The protein below binds the small molecule below.
Small molecule (SMILES): Nc1ncnc2c1ncn2[C@@H]1O[C@H](COP(=O)(O)OP(=O)(O)OP(O)(O)=S)[C@@H](O)[C@H]1O

Sequence of chain 1.D:
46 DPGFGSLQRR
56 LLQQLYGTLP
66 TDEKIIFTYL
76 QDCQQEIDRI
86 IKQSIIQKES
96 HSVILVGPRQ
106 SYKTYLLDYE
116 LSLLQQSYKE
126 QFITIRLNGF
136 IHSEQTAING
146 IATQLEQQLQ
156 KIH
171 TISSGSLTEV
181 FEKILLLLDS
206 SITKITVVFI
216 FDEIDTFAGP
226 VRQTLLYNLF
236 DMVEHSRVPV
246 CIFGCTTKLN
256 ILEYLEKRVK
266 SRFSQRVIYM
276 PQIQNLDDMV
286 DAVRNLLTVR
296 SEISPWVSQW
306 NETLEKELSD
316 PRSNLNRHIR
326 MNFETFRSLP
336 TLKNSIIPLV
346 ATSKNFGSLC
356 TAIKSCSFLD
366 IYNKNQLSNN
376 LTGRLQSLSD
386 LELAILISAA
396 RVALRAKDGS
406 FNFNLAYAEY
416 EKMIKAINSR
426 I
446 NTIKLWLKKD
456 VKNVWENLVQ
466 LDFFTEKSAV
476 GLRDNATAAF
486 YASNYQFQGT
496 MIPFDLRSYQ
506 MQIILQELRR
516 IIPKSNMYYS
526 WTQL

Binding-site contacts:
Ligand atom PG contacts residue ARG267 of chain 1.D at 3.2 Å.
Ligand atom PB contacts residue LYS485 of chain 1.A at 2.2 Å.
Ligand atom PG contacts residue ARG704 of chain 1.A at 3.4 Å.
Ligand atom O1A contacts residue GLY484 of chain 1.A at 2.9 Å.
Ligand atom O2A contacts residue ARG704 of chain 1.A at 3.4 Å (salt-bridge).
Ligand atom S1G contacts residue ARG704 of chain 1.A at 3.0 Å (salt-bridge).
Ligand atom O3A contacts residue MG1 of chain 1.J at 3.5 Å.
Ligand atom C2 contacts residue LEU487 of chain 1.A at 3.5 Å (hydrophobic).
Ligand atom O3' contacts residue HIS240 of chain 1.D at 3.1 Å.
Ligand atom C8 contacts residue ALA703 of chain 1.A at 3.3 Å (hydrophobic).
Ligand atom S1G contacts residue ARG267 of chain 1.D at 1.2 Å (salt-bridge).
Ligand atom C6 contacts residue TYR627 of chain 1.A at 3.3 Å (hydrophobic).
Ligand atom O2G contacts residue MG1 of chain 1.J at 3.2 Å.
Ligand atom O1B contacts residue GLY482 of chain 1.A at 3.1 Å (h-bond).
Ligand atom N6 contacts residue ALA451 of chain 1.A at 3.5 Å.
Ligand atom O3' contacts residue SER432 of chain 1.A at 3.5 Å (h-bond).
Ligand atom O3B contacts residue LYS485 of chain 1.A at 3.2 Å (salt-bridge).
Ligand atom O1B contacts residue LYS485 of chain 1.A at 2.2 Å (salt-bridge).
Ligand atom O2G contacts residue ARG267 of chain 1.D at 3.5 Å (salt-bridge).
Ligand atom O4' contacts residue ARG704 of chain 1.A at 3.4 Å.
Ligand atom O2B contacts residue LYS485 of chain 1.A at 1.6 Å (salt-bridge).
Ligand atom C5 contacts residue TYR627 of chain 1.A at 3.4 Å (hydrophobic).
Ligand atom O2G contacts residue GLU567 of chain 1.A at 2.3 Å (salt-bridge).
Ligand atom N6 contacts residue TYR627 of chain 1.A at 2.5 Å (h-bond).
Ligand atom O1A contacts residue THR486 of chain 1.A at 3.3 Å (h-bond).
Ligand atom C8 contacts residue GLY482 of chain 1.A at 3.5 Å.
Ligand atom N7 contacts residue ALA703 of chain 1.A at 3.3 Å.
Ligand atom O1B contacts residue VAL483 of chain 1.A at 3.5 Å (h-bond).
Ligand atom N7 contacts residue TYR627 of chain 1.A at 3.0 Å (h-bond).
Ligand atom O2B contacts residue THR486 of chain 1.A at 3.3 Å (h-bond).
Ligand atom O1A contacts residue LEU487 of chain 1.A at 3.5 Å (h-bond).
Ligand atom O2A contacts residue GLY482 of chain 1.A at 3.3 Å.
Ligand atom O3B contacts residue ARG704 of chain 1.A at 2.6 Å (salt-bridge).
Ligand atom O2G contacts residue LYS485 of chain 1.A at 3.5 Å (salt-bridge).
Ligand atom N3 contacts residue LEU487 of chain 1.A at 3.4 Å.
Ligand atom O2' contacts residue SER432 of chain 1.A at 3.3 Å (h-bond).
Ligand atom O3A contacts residue THR486 of chain 1.A at 3.4 Å (h-bond).
Ligand atom O1A contacts residue LYS485 of chain 1.A at 3.1 Å (salt-bridge).
Ligand atom O3G contacts residue PRO481 of chain 1.A at 3.0 Å.
Ligand atom O3G contacts residue ARG263 of chain 1.D at 3.5 Å.

Sequence of chain 1.A:
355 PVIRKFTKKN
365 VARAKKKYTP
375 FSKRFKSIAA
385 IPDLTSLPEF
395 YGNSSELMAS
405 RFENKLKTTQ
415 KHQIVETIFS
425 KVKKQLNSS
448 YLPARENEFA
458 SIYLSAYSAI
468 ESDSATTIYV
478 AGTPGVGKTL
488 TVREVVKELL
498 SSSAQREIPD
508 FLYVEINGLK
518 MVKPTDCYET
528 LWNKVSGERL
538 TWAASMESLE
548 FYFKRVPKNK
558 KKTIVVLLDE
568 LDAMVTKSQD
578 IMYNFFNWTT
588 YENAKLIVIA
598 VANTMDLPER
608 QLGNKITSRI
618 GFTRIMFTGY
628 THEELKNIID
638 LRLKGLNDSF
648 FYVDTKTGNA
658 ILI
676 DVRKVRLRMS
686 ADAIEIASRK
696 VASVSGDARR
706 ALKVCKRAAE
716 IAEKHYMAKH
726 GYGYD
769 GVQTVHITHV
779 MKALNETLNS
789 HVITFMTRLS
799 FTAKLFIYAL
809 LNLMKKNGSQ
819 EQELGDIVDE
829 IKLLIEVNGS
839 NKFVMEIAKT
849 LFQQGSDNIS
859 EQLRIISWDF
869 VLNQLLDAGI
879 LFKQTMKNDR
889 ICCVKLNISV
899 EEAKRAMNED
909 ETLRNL